Binding-site contacts:
Ligand atom C1 contacts residue ALA48 of chain 1.A at 3.9 Å (hydrophobic).
Ligand atom C2 contacts residue VAL31 of chain 1.A at 3.8 Å (hydrophobic).
Ligand atom C2 contacts residue LEU151 of chain 1.A at 3.7 Å (hydrophobic).
Ligand atom CL1 contacts residue VAL31 of chain 1.A at 3.5 Å.
Ligand atom C1 contacts residue LEU151 of chain 1.A at 3.6 Å (hydrophobic).
Ligand atom C12 contacts residue ASP107 of chain 1.A at 3.1 Å.
Ligand atom N1 contacts residue LEU151 of chain 1.A at 3.6 Å.
Ligand atom C16 contacts residue VAL31 of chain 1.A at 3.3 Å (hydrophobic).
Ligand atom N3 contacts residue LEU100 of chain 1.A at 3.0 Å (h-bond).
Ligand atom C9 contacts residue LEU23 of chain 1.A at 3.7 Å (hydrophobic).
Ligand atom N2 contacts residue LEU151 of chain 1.A at 3.5 Å.
Ligand atom N2 contacts residue ALA48 of chain 1.A at 3.6 Å.
Ligand atom C15 contacts residue VAL31 of chain 1.A at 3.7 Å (hydrophobic).
Ligand atom C2 contacts residue GLY161 of chain 1.A at 3.8 Å.
Ligand atom N6 contacts residue LEU151 of chain 1.A at 3.6 Å.
Ligand atom C13 contacts residue LEU151 of chain 1.A at 3.9 Å (hydrophobic).
Ligand atom N1 contacts residue VAL31 of chain 1.A at 3.8 Å.
Ligand atom C15 contacts residue ASP162 of chain 1.A at 3.5 Å.
Ligand atom C6 contacts residue TYR99 of chain 1.A at 3.8 Å (hydrophobic).
Ligand atom C8 contacts residue LEU23 of chain 1.A at 3.5 Å (hydrophobic).
Ligand atom C5 contacts residue LEU151 of chain 1.A at 3.5 Å (hydrophobic).
Ligand atom C17 contacts residue VAL31 of chain 1.A at 3.8 Å (hydrophobic).
Ligand atom O1 contacts residue GLY103 of chain 1.A at 3.3 Å.
Ligand atom C6 contacts residue LEU100 of chain 1.A at 3.3 Å (hydrophobic).
Ligand atom O1 contacts residue LEU23 of chain 1.A at 3.9 Å.
Ligand atom C1 contacts residue MET97 of chain 1.A at 3.6 Å (hydrophobic).
Ligand atom C17 contacts residue GLY24 of chain 1.A at 3.9 Å.
Ligand atom C4 contacts residue GLU98 of chain 1.A at 3.3 Å.
Ligand atom C5 contacts residue LEU23 of chain 1.A at 3.6 Å (hydrophobic).
Ligand atom C7 contacts residue LEU23 of chain 1.A at 3.7 Å (hydrophobic).
Ligand atom CL1 contacts residue GLY26 of chain 1.A at 3.4 Å.
Ligand atom C3 contacts residue LEU151 of chain 1.A at 3.5 Å (hydrophobic).
Ligand atom C7 contacts residue LEU151 of chain 1.A at 3.6 Å (hydrophobic).
Ligand atom N4 contacts residue GLY24 of chain 1.A at 3.7 Å.
Ligand atom C12 contacts residue LEU23 of chain 1.A at 3.4 Å (hydrophobic).
Ligand atom C4 contacts residue ALA48 of chain 1.A at 3.3 Å (hydrophobic).
Ligand atom CL1 contacts residue LYS25 of chain 1.A at 3.6 Å.
Ligand atom C4 contacts residue LEU151 of chain 1.A at 3.5 Å (hydrophobic).
Ligand atom N3 contacts residue GLU98 of chain 1.A at 3.8 Å.
Ligand atom N3 contacts residue TYR99 of chain 1.A at 3.7 Å.

Sequence of chain 1.A:
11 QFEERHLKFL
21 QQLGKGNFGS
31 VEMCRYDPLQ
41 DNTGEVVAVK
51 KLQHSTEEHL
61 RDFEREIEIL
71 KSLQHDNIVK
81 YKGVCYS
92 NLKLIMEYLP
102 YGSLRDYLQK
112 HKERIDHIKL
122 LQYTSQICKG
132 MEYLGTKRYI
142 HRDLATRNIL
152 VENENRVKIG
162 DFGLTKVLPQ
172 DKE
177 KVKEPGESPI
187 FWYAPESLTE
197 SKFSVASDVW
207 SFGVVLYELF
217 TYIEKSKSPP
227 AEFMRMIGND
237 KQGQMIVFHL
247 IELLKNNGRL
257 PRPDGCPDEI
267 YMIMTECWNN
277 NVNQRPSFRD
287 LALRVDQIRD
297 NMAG

A small-molecule ligand and the protein it binds are described below.
Small molecule (SMILES): Cc1cc(NC(=O)c2cnn3cccnc23)n(-c2cccc(Cl)c2)n1